This protein binds this small molecule.
Small molecule (SMILES): CC(=O)N[C@H]1[C@@H](O[P](=O)(O)O[P](=O)(O)OC[C@H]2O[C@@H](n3ccc(=O)[nH]c3=O)[C@H](O)[C@@H]2O)O[C@H](CO)[C@@H](O)[C@@H]1O[C@H](C)C(=O)O

Sequence of chain 1.B:
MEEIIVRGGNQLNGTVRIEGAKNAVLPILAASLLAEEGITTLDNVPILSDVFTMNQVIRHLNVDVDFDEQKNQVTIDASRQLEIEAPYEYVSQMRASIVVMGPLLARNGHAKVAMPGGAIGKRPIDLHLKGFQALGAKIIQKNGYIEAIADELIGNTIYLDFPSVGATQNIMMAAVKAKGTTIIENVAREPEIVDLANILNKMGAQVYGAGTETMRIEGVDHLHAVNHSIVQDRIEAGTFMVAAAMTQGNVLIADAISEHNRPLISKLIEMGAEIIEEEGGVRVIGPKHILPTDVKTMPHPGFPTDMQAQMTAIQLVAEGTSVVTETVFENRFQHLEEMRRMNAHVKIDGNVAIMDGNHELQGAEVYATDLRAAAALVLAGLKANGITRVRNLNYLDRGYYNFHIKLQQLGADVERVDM

Binding-site contacts:
Ligand atom O3D contacts residue ARG95 of chain 1.B at 2.7 Å (salt-bridge).
Ligand atom O1E contacts residue ASN23 of chain 1.B at 2.9 Å (h-bond).
Ligand atom O2A contacts residue VAL99 of chain 1.B at 3.5 Å.
Ligand atom C4U contacts residue VAL166 of chain 1.B at 3.6 Å (hydrophobic).
Ligand atom C1 contacts residue ASN23 of chain 1.B at 3.2 Å.
Ligand atom O1A contacts residue ALA96 of chain 1.B at 3.6 Å (h-bond).
Ligand atom C5U contacts residue SER165 of chain 1.B at 3.4 Å.
Ligand atom C5D contacts residue ILE98 of chain 1.B at 3.5 Å (hydrophobic).
Ligand atom O1E contacts residue ASP307 of chain 1.B at 3.2 Å (salt-bridge).
Ligand atom O2A contacts residue ALA96 of chain 1.B at 3.3 Å.
Ligand atom O2E contacts residue ARG333 of chain 1.B at 3.1 Å (salt-bridge).
Ligand atom O4 contacts residue ASP307 of chain 1.B at 3.2 Å (salt-bridge).
Ligand atom C5U contacts residue VAL166 of chain 1.B at 3.5 Å (hydrophobic).
Ligand atom O4U contacts residue SER165 of chain 1.B at 3.6 Å.
Ligand atom C3D contacts residue ARG95 of chain 1.B at 3.6 Å.
Ligand atom O1A contacts residue ARG95 of chain 1.B at 3.4 Å.
Ligand atom O2E contacts residue ASP307 of chain 1.B at 3.1 Å (salt-bridge).
Ligand atom O1B contacts residue GLY167 of chain 1.B at 3.5 Å (h-bond).
Ligand atom C4 contacts residue ASP307 of chain 1.B at 3.2 Å.
Ligand atom O7 contacts residue ASN23 of chain 1.B at 2.8 Å (h-bond).
Ligand atom C1E contacts residue LYS22 of chain 1.B at 3.3 Å.
Ligand atom O1B contacts residue GLN170 of chain 1.B at 2.8 Å (h-bond).
Ligand atom C5U contacts residue GLY167 of chain 1.B at 3.2 Å.
Ligand atom O2D contacts residue PRO125 of chain 1.B at 2.9 Å (h-bond).
Ligand atom O5 contacts residue ASN23 of chain 1.B at 3.2 Å.
Ligand atom C2 contacts residue ASN23 of chain 1.B at 3.0 Å.
Ligand atom C3E contacts residue LYS22 of chain 1.B at 3.6 Å.
Ligand atom O1B contacts residue VAL166 of chain 1.B at 3.1 Å.
Ligand atom C4D contacts residue ARG95 of chain 1.B at 3.5 Å.
Ligand atom C2E contacts residue LYS22 of chain 1.B at 3.2 Å.
Ligand atom O1E contacts residue ARG373 of chain 1.B at 3.2 Å (salt-bridge).
Ligand atom O1E contacts residue LYS22 of chain 1.B at 2.8 Å (salt-bridge).
Ligand atom O7 contacts residue LEU26 of chain 1.B at 3.5 Å.
Ligand atom O4U contacts residue VAL166 of chain 1.B at 3.1 Å (h-bond).
Ligand atom C1E contacts residue ASP307 of chain 1.B at 3.5 Å.
Ligand atom C3D contacts residue ILE126 of chain 1.B at 3.6 Å (hydrophobic).
Ligand atom O2U contacts residue ARG124 of chain 1.B at 3.5 Å (salt-bridge).
Ligand atom O3D contacts residue ARG124 of chain 1.B at 2.7 Å (salt-bridge).
Ligand atom O2D contacts residue ARG124 of chain 1.B at 2.8 Å (salt-bridge).
Ligand atom C7 contacts residue ASN23 of chain 1.B at 3.4 Å.